A protein and the small-molecule ligand that binds it are described below.
Small molecule (SMILES): OC[C@H]1O[C@@H](O[C@@H]2[C@@H](CO)O[C@](O)(CO)[C@H]2O)[C@@H](O)[C@@H](O)[C@@H]1O

Binding-site contacts:
Ligand atom O6 contacts residue GLU268 of chain 1.A at 2.8 Å (salt-bridge).
Ligand atom C6 contacts residue TRP293 of chain 1.A at 3.6 Å (hydrophobic).
Ligand atom O4 contacts residue PRO413 of chain 1.A at 3.4 Å.
Ligand atom O3 contacts residue HIS415 of chain 1.A at 3.1 Å (h-bond).
Ligand atom O6 contacts residue TRP297 of chain 1.A at 2.7 Å (h-bond).
Ligand atom C2 contacts residue GLU337 of chain 1.A at 3.2 Å.
Ligand atom O1 contacts residue TYR181 of chain 1.A at 3.7 Å.
Ligand atom C4 contacts residue TRP390 of chain 1.A at 3.9 Å (hydrophobic).
Ligand atom O6 contacts residue ASN296 of chain 1.A at 2.9 Å (h-bond).
Ligand atom C1 contacts residue TRP153 of chain 1.A at 3.7 Å (hydrophobic).
Ligand atom O5 contacts residue TRP293 of chain 1.A at 3.4 Å (h-bond).
Ligand atom C6 contacts residue TRP297 of chain 1.A at 3.9 Å (hydrophobic).
Ligand atom C1 contacts residue TRP293 of chain 1.A at 3.8 Å (hydrophobic).
Ligand atom C5 contacts residue TRP293 of chain 1.A at 3.6 Å (hydrophobic).
Ligand atom C3 contacts residue TRP155 of chain 1.A at 3.6 Å (hydrophobic).
Ligand atom C5 contacts residue GLU268 of chain 1.A at 3.3 Å.
Ligand atom C3 contacts residue TRP153 of chain 1.A at 3.7 Å (hydrophobic).
Ligand atom O2 contacts residue ASN296 of chain 1.A at 3.0 Å (h-bond).
Ligand atom C6 contacts residue GLU416 of chain 1.A at 3.6 Å.
Ligand atom O3 contacts residue TRP153 of chain 1.A at 3.5 Å.
Ligand atom O5 contacts residue GLU337 of chain 1.A at 3.8 Å.
Ligand atom C5 contacts residue TRP390 of chain 1.A at 3.9 Å (hydrophobic).
Ligand atom O4 contacts residue TRP390 of chain 1.A at 3.2 Å.
Ligand atom C1 contacts residue TYR181 of chain 1.A at 3.5 Å (hydrophobic).
Ligand atom O3 contacts residue ASN237 of chain 1.A at 3.7 Å.
Ligand atom C1 contacts residue GLU337 of chain 1.A at 3.3 Å.
Ligand atom C6 contacts residue TRP293 of chain 1.A at 3.4 Å (hydrophobic).
Ligand atom O3 contacts residue TRP155 of chain 1.A at 2.8 Å (h-bond).
Ligand atom C3 contacts residue TRP390 of chain 1.A at 3.6 Å (hydrophobic).
Ligand atom O3 contacts residue GLU416 of chain 1.A at 3.3 Å (salt-bridge).
Ligand atom O6 contacts residue TYR421 of chain 1.A at 3.6 Å.
Ligand atom O2 contacts residue GLU337 of chain 1.A at 2.6 Å (salt-bridge).
Ligand atom C6 contacts residue TYR421 of chain 1.A at 3.6 Å (hydrophobic).
Ligand atom O6 contacts residue GLU416 of chain 1.A at 2.6 Å (salt-bridge).
Ligand atom O4 contacts residue GLU416 of chain 1.A at 3.0 Å (salt-bridge).
Ligand atom O2 contacts residue ASN237 of chain 1.A at 2.8 Å (h-bond).
Ligand atom C6 contacts residue GLU268 of chain 1.A at 3.1 Å.
Ligand atom O4 contacts residue TRP153 of chain 1.A at 3.6 Å.
Ligand atom C4 contacts residue GLU416 of chain 1.A at 3.6 Å.
Ligand atom O4 contacts residue HIS415 of chain 1.A at 3.7 Å.

Sequence of chain 1.A:
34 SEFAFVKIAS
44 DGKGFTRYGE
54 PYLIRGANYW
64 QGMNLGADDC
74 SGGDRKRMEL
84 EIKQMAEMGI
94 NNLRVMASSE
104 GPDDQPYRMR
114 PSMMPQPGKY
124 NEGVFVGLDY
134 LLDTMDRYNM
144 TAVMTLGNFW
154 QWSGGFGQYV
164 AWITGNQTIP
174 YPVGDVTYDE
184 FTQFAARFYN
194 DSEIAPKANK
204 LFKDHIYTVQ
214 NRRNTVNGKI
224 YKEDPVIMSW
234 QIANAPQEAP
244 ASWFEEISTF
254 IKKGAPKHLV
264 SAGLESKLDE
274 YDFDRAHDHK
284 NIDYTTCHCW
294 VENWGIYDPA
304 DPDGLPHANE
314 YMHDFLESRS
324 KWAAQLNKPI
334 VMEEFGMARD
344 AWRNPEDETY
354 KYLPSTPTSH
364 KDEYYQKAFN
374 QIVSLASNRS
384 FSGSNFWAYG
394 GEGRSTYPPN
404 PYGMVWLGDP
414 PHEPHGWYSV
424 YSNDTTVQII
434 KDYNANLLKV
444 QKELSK